Sequence of chain 1.A:
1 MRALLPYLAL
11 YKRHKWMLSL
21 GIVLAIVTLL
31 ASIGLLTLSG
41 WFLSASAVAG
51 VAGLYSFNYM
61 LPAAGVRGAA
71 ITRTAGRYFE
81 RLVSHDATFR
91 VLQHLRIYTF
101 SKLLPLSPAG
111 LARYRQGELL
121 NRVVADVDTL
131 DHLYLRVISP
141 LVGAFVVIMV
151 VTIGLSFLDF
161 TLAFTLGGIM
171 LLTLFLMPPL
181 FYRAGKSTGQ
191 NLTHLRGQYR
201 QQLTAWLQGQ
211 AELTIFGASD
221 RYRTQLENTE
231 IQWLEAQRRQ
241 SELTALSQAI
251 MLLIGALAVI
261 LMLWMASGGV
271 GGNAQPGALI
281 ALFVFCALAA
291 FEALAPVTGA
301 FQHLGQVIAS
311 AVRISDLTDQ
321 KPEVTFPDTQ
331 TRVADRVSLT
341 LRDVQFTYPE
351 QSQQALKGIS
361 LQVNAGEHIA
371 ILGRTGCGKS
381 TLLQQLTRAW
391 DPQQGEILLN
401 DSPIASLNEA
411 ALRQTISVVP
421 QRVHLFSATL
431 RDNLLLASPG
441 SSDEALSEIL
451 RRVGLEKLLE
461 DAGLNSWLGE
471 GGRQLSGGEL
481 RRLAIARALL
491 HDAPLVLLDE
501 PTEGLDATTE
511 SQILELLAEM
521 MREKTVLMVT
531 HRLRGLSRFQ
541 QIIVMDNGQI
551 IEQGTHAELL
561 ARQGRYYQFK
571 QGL

Binding-site contacts:
Ligand atom C4 contacts residue TYR348 of chain 1.A at 3.7 Å (hydrophobic).
Ligand atom C2 contacts residue GLN351 of chain 1.A at 3.4 Å.
Ligand atom O1B contacts residue MG1 of chain 1.C at 2.2 Å.
Ligand atom O1G contacts residue THR375 of chain 1.A at 3.1 Å.
Ligand atom N3 contacts residue ARG485 of chain 1.B at 3.3 Å.
Ligand atom C4 contacts residue ARG485 of chain 1.B at 3.6 Å.
Ligand atom N7 contacts residue TYR348 of chain 1.A at 3.8 Å.
Ligand atom O3A contacts residue GLY378 of chain 1.A at 3.3 Å (h-bond).
Ligand atom O3G contacts residue MG1 of chain 1.C at 3.3 Å.
Ligand atom N3B contacts residue MG1 of chain 1.C at 3.4 Å.
Ligand atom C6 contacts residue ARG485 of chain 1.B at 3.8 Å.
Ligand atom PB contacts residue MG1 of chain 1.C at 3.3 Å.
Ligand atom N1 contacts residue TYR348 of chain 1.A at 3.5 Å.
Ligand atom O2' contacts residue ARG485 of chain 1.B at 3.5 Å (salt-bridge).
Ligand atom PB contacts residue GLY376 of chain 1.A at 3.8 Å.
Ligand atom O1A contacts residue GLY378 of chain 1.A at 3.2 Å.
Ligand atom C6 contacts residue TYR348 of chain 1.A at 3.5 Å (hydrophobic).
Ligand atom PG contacts residue MG1 of chain 1.C at 3.1 Å.
Ligand atom O1A contacts residue SER380 of chain 1.A at 3.5 Å (h-bond).
Ligand atom O2G contacts residue MG1 of chain 1.C at 2.2 Å.
Ligand atom C2 contacts residue TYR348 of chain 1.A at 3.5 Å (hydrophobic).
Ligand atom O2G contacts residue GLN421 of chain 1.A at 3.0 Å (h-bond).
Ligand atom O2B contacts residue GLY376 of chain 1.A at 3.6 Å.
Ligand atom C2 contacts residue ARG485 of chain 1.B at 3.3 Å.
Ligand atom O1B contacts residue SER380 of chain 1.A at 2.7 Å.
Ligand atom N3B contacts residue GLY376 of chain 1.A at 3.1 Å (h-bond).
Ligand atom O1A contacts residue THR381 of chain 1.A at 2.9 Å (h-bond).
Ligand atom C5' contacts residue GLY376 of chain 1.A at 3.5 Å.
Ligand atom O4' contacts residue TYR348 of chain 1.A at 3.8 Å.
Ligand atom O3A contacts residue GLY376 of chain 1.A at 3.5 Å.
Ligand atom O2B contacts residue GLY378 of chain 1.A at 3.4 Å (h-bond).
Ligand atom C5' contacts residue GLY378 of chain 1.A at 3.5 Å.
Ligand atom O2B contacts residue CYS377 of chain 1.A at 3.4 Å (h-bond).
Ligand atom C5 contacts residue TYR348 of chain 1.A at 3.7 Å (hydrophobic).
Ligand atom O3G contacts residue GLU500 of chain 1.A at 2.5 Å (salt-bridge).
Ligand atom O2B contacts residue LYS379 of chain 1.A at 2.9 Å.
Ligand atom N6 contacts residue ALA112 of chain 1.A at 3.7 Å.
Ligand atom O2A contacts residue SER380 of chain 1.A at 3.8 Å.
Ligand atom N3 contacts residue TYR348 of chain 1.A at 3.6 Å.
Ligand atom O3G contacts residue LYS379 of chain 1.A at 3.1 Å (salt-bridge).

Sequence of chain 1.B:
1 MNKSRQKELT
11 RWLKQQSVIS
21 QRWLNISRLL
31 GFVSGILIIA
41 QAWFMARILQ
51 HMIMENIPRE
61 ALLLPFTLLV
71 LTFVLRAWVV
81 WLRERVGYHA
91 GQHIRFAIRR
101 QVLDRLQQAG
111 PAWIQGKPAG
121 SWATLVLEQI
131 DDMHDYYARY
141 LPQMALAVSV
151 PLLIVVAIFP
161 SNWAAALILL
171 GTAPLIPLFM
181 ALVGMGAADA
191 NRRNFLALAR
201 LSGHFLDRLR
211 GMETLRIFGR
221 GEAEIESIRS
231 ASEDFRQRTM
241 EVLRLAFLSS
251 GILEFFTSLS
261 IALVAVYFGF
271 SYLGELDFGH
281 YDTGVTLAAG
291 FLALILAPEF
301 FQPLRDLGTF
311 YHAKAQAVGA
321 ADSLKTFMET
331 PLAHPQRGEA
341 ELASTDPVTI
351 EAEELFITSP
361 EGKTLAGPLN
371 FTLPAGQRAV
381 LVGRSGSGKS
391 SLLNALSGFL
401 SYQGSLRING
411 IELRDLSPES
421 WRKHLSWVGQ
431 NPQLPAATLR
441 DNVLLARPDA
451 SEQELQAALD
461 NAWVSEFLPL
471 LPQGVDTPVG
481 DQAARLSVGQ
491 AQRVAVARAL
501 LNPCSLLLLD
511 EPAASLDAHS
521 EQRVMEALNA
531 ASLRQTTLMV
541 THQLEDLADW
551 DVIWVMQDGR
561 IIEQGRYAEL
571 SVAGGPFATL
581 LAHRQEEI

A protein and the small-molecule ligand that binds it are described below.
Small molecule (SMILES): Nc1ncnc2c1ncn2[C@@H]1O[C@H](CO[P](=O)(O)O[P](=O)(O)NP(=O)(O)O)[C@@H](O)[C@H]1O